Binding-site contacts:
Ligand atom O6 contacts residue THR439 of chain 1.A at 4.0 Å.
Ligand atom C4 contacts residue ASN437 of chain 1.A at 4.1 Å.
Ligand atom O3 contacts residue ASP394 of chain 1.A at 3.9 Å.
Ligand atom C2 contacts residue ASN437 of chain 1.A at 2.5 Å.
Ligand atom C4 contacts residue ASP394 of chain 1.A at 4.4 Å.
Ligand atom C7 contacts residue ASN437 of chain 1.A at 3.5 Å.
Ligand atom C7 contacts residue LEU428 of chain 1.A at 4.3 Å (hydrophobic).
Ligand atom C1 contacts residue ASN437 of chain 1.A at 1.4 Å.
Ligand atom C5 contacts residue ASN437 of chain 1.A at 3.6 Å.
Ligand atom C5 contacts residue THR439 of chain 1.A at 3.7 Å.
Ligand atom C1 contacts residue THR426 of chain 1.A at 4.0 Å.
Ligand atom O7 contacts residue LEU428 of chain 1.A at 4.3 Å.
Ligand atom O5 contacts residue THR439 of chain 1.A at 3.6 Å.
Ligand atom C3 contacts residue ASP394 of chain 1.A at 3.6 Å.
Ligand atom C3 contacts residue ASN437 of chain 1.A at 3.8 Å.
Ligand atom O5 contacts residue ASN437 of chain 1.A at 2.2 Å (h-bond).
Ligand atom N2 contacts residue ASN437 of chain 1.A at 3.1 Å (h-bond).
Ligand atom C8 contacts residue LEU428 of chain 1.A at 4.1 Å (hydrophobic).
Ligand atom C1 contacts residue THR439 of chain 1.A at 3.5 Å.
Ligand atom O7 contacts residue ASN437 of chain 1.A at 3.4 Å (h-bond).
Ligand atom O7 contacts residue GLN435 of chain 1.A at 4.5 Å.
Ligand atom N2 contacts residue THR426 of chain 1.A at 4.2 Å.
Ligand atom O4 contacts residue ASP394 of chain 1.A at 4.1 Å.

Sequence of chain 1.A:
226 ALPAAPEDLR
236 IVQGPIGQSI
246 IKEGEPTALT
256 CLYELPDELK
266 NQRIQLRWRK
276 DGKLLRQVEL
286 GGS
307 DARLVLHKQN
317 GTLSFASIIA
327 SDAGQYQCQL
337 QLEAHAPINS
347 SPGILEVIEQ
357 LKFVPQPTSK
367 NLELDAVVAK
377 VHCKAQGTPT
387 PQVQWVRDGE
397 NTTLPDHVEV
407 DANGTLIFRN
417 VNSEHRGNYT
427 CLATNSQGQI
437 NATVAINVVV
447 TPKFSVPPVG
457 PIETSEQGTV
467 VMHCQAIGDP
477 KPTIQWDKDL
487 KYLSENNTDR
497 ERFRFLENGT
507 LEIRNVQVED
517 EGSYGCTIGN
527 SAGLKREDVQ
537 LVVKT

The small molecule below binds the protein below.
Small molecule (SMILES): CC(=O)N[C@@H]1[C@@H](O)[C@H](O)[C@@H](CO)O[C@H]1O